Sequence of chain 1.B:
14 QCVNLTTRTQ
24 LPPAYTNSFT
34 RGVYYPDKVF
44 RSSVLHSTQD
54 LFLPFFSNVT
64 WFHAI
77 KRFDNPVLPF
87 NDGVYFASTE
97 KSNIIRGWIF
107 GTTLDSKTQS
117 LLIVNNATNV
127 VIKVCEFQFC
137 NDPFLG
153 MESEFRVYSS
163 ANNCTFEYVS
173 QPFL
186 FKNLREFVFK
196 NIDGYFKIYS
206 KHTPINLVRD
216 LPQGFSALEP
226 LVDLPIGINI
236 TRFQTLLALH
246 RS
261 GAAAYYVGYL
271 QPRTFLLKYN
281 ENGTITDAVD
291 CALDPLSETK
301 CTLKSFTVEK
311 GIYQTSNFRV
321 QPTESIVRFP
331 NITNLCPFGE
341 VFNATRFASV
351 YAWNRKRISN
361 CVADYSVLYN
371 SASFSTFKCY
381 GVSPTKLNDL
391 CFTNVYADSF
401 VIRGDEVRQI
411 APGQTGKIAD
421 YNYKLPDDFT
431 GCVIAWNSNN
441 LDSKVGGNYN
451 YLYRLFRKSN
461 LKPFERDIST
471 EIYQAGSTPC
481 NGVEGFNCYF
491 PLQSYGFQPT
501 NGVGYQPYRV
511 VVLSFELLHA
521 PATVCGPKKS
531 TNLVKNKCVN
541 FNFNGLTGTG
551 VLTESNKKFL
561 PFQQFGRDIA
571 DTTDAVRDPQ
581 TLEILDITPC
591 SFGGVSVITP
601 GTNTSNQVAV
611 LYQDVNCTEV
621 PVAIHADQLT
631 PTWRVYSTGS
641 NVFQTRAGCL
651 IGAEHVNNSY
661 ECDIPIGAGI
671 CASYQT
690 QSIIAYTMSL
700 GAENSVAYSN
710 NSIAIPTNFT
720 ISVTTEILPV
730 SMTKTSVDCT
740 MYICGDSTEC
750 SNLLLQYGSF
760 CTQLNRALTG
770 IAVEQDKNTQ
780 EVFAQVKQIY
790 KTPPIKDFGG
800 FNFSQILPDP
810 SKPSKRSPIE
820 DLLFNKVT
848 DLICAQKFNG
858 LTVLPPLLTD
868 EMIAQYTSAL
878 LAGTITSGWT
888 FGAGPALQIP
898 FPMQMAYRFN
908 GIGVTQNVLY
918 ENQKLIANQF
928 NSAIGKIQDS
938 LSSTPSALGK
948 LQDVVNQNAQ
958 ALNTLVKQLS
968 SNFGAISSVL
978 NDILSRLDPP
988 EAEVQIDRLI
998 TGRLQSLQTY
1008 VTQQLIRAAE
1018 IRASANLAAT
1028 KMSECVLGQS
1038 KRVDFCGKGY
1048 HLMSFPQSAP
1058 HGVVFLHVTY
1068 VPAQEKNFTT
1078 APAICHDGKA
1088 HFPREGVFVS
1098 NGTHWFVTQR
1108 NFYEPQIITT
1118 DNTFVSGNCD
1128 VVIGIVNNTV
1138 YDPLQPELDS

This protein binds this small molecule.
Small molecule (SMILES): CC(=O)N[C@@H]1[C@@H](O)[C@H](O)[C@@H](CO)O[C@H]1O

Binding-site contacts:
Ligand atom O6 contacts residue VAL127 of chain 1.B at 4.3 Å.
Ligand atom C6 contacts residue VAL127 of chain 1.B at 3.6 Å (hydrophobic).
Ligand atom O4 contacts residue ASN125 of chain 1.B at 4.1 Å.
Ligand atom C8 contacts residue THR124 of chain 1.B at 3.8 Å.
Ligand atom O5 contacts residue ASN122 of chain 1.B at 2.4 Å (h-bond).
Ligand atom C5 contacts residue VAL127 of chain 1.B at 4.4 Å (hydrophobic).
Ligand atom O5 contacts residue VAL127 of chain 1.B at 4.2 Å.
Ligand atom C7 contacts residue THR124 of chain 1.B at 3.9 Å.
Ligand atom C4 contacts residue ASN125 of chain 1.B at 4.3 Å.
Ligand atom C1 contacts residue ASN125 of chain 1.B at 3.8 Å.
Ligand atom N2 contacts residue ASN122 of chain 1.B at 2.8 Å (h-bond).
Ligand atom O7 contacts residue ASN122 of chain 1.B at 4.2 Å.
Ligand atom C3 contacts residue ASN122 of chain 1.B at 3.8 Å.
Ligand atom C3 contacts residue THR124 of chain 1.B at 3.7 Å.
Ligand atom C2 contacts residue ASN122 of chain 1.B at 2.4 Å.
Ligand atom C5 contacts residue ASN125 of chain 1.B at 3.8 Å.
Ligand atom O5 contacts residue ASN125 of chain 1.B at 4.0 Å.
Ligand atom O3 contacts residue THR124 of chain 1.B at 4.1 Å.
Ligand atom C4 contacts residue ASN122 of chain 1.B at 4.2 Å.
Ligand atom C1 contacts residue ASN122 of chain 1.B at 1.4 Å.
Ligand atom C1 contacts residue THR124 of chain 1.B at 4.1 Å.
Ligand atom C5 contacts residue ASN122 of chain 1.B at 3.7 Å.
Ligand atom N2 contacts residue THR124 of chain 1.B at 3.0 Å (h-bond).
Ligand atom C8 contacts residue ALA123 of chain 1.B at 4.4 Å (hydrophobic).
Ligand atom C2 contacts residue THR124 of chain 1.B at 3.7 Å.
Ligand atom C3 contacts residue ASN125 of chain 1.B at 4.0 Å.
Ligand atom C8 contacts residue ASN122 of chain 1.B at 4.4 Å.
Ligand atom C7 contacts residue ASN122 of chain 1.B at 3.7 Å.